This small molecule binds to this protein.
Small molecule (SMILES): CC(=O)N[C@H]1CO[C@H](CO[C@@H]2O[C@@H](C)[C@@H](O)[C@@H](O)[C@@H]2O)[C@@H](O)[C@@H]1O

Binding-site contacts:
Ligand atom O5 contacts residue TYR286 of chain 1.D at 4.1 Å.
Ligand atom C1 contacts residue ASN208 of chain 1.D at 1.4 Å.
Ligand atom C4 contacts residue TYR286 of chain 1.D at 4.2 Å (hydrophobic).
Ligand atom C7 contacts residue ASN208 of chain 1.D at 3.4 Å.
Ligand atom C1 contacts residue TYR286 of chain 1.D at 4.2 Å (hydrophobic).
Ligand atom O7 contacts residue GLY284 of chain 1.D at 4.4 Å.
Ligand atom O7 contacts residue ASN208 of chain 1.D at 3.7 Å.
Ligand atom O3 contacts residue SER288 of chain 1.D at 3.6 Å (h-bond).
Ligand atom C3 contacts residue SER288 of chain 1.D at 4.3 Å.
Ligand atom C3 contacts residue ASN208 of chain 1.D at 3.8 Å.
Ligand atom O5 contacts residue ASN208 of chain 1.D at 2.4 Å (h-bond).
Ligand atom C5 contacts residue ASN208 of chain 1.D at 3.7 Å.
Ligand atom C6 contacts residue TYR286 of chain 1.D at 3.4 Å (hydrophobic).
Ligand atom C5 contacts residue TYR286 of chain 1.D at 3.6 Å (hydrophobic).
Ligand atom C4 contacts residue SER288 of chain 1.D at 4.5 Å.
Ligand atom C2 contacts residue ASN208 of chain 1.D at 2.4 Å.
Ligand atom C8 contacts residue ASN208 of chain 1.D at 4.5 Å.
Ligand atom O5 contacts residue TYR286 of chain 1.D at 4.5 Å.
Ligand atom C4 contacts residue ASN208 of chain 1.D at 4.2 Å.
Ligand atom C5 contacts residue TYR286 of chain 1.D at 4.1 Å (hydrophobic).
Ligand atom N2 contacts residue ASN208 of chain 1.D at 2.8 Å (h-bond).

Sequence of chain 1.D:
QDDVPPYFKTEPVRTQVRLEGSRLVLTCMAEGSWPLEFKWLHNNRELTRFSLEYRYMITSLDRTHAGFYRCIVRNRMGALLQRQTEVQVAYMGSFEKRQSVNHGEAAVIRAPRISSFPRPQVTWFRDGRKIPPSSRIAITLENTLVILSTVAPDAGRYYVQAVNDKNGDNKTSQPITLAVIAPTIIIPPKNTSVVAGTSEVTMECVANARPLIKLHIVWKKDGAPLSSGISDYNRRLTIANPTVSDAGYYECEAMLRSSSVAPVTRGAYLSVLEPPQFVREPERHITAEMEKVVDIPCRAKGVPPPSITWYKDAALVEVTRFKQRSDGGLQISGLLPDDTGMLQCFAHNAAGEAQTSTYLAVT